Binding-site contacts:
Ligand atom C3 contacts residue GLN51 of chain 2.A at 3.7 Å.
Ligand atom N1 contacts residue HIS141 of chain 2.A at 3.6 Å.
Ligand atom N1 contacts residue GLY46 of chain 2.A at 3.3 Å (h-bond).
Ligand atom C17 contacts residue ARG106 of chain 2.A at 3.5 Å.
Ligand atom O13 contacts residue GLY44 of chain 2.A at 3.1 Å.
Ligand atom N1 contacts residue GLU142 of chain 2.A at 2.6 Å (salt-bridge).
Ligand atom C18 contacts residue HIS43 of chain 2.A at 3.6 Å.
Ligand atom C19 contacts residue GLY98 of chain 2.A at 3.8 Å.
Ligand atom O2 contacts residue HIS145 of chain 2.A at 3.2 Å (h-bond).
Ligand atom N1 contacts residue CD1 of chain 2.C at 3.0 Å.
Ligand atom C3 contacts residue CD1 of chain 2.C at 2.9 Å.
Ligand atom C3 contacts residue HIS141 of chain 2.A at 3.7 Å.
Ligand atom O4 contacts residue CYS99 of chain 2.A at 3.4 Å.
Ligand atom C10 contacts residue ARG137 of chain 2.A at 3.8 Å.
Ligand atom N1 contacts residue GLN51 of chain 2.A at 3.4 Å (h-bond).
Ligand atom C3 contacts residue GLY46 of chain 2.A at 3.6 Å.
Ligand atom O4 contacts residue HIS141 of chain 2.A at 3.6 Å.
Ligand atom O2 contacts residue HIS141 of chain 2.A at 3.4 Å.
Ligand atom C5 contacts residue GLY46 of chain 2.A at 3.2 Å.
Ligand atom C26 contacts residue TRP96 of chain 2.A at 3.1 Å (hydrophobic).
Ligand atom O2 contacts residue GLU142 of chain 2.A at 2.5 Å (salt-bridge).
Ligand atom C11 contacts residue PHE134 of chain 2.A at 3.5 Å (hydrophobic).
Ligand atom O4 contacts residue GLN51 of chain 2.A at 3.2 Å (h-bond).
Ligand atom C10 contacts residue GLU97 of chain 2.A at 3.7 Å.
Ligand atom O4 contacts residue LEU100 of chain 2.A at 2.9 Å (h-bond).
Ligand atom C7 contacts residue GLU142 of chain 2.A at 3.5 Å.
Ligand atom O20 contacts residue GLY98 of chain 2.A at 2.6 Å (h-bond).
Ligand atom O2 contacts residue GLN51 of chain 2.A at 2.6 Å (h-bond).
Ligand atom C8 contacts residue GLY98 of chain 2.A at 3.7 Å.
Ligand atom O2 contacts residue CD1 of chain 2.C at 2.5 Å.
Ligand atom C5 contacts residue LEU100 of chain 2.A at 3.7 Å (hydrophobic).
Ligand atom C6 contacts residue GLY98 of chain 2.A at 3.3 Å.
Ligand atom O13 contacts residue VAL45 of chain 2.A at 2.7 Å (h-bond).
Ligand atom O4 contacts residue CD1 of chain 2.C at 2.4 Å.
Ligand atom C8 contacts residue HIS141 of chain 2.A at 3.7 Å.
Ligand atom N14 contacts residue GLY98 of chain 2.A at 3.0 Å (h-bond).
Ligand atom C12 contacts residue GLY98 of chain 2.A at 3.7 Å.
Ligand atom C22 contacts residue TRP96 of chain 2.A at 3.5 Å (hydrophobic).
Ligand atom C3 contacts residue GLU142 of chain 2.A at 3.8 Å.
Ligand atom O20 contacts residue GLU97 of chain 2.A at 3.4 Å.

Sequence of chain 2.A:
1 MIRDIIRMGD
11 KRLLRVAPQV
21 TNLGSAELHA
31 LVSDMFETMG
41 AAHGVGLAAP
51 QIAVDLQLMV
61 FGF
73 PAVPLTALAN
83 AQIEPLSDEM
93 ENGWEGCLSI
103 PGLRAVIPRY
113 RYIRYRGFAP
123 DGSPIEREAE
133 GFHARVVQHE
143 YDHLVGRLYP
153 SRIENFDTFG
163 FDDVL

A protein and the small-molecule ligand that binds it are described below.
Small molecule (SMILES): CCCCC[C@H](CC(=O)NO)C(=O)N[C@H](C(=O)N1CCC[C@H]1CO)C(C)C